This protein binds this small molecule.
Small molecule (SMILES): CC(C)CCC[C@@H](C)[C@H]1CC[C@H]2[C@@H]3CC=C4C[C@@H](O)CC[C@]4(C)[C@H]3CC[C@]12C

Sequence of chain 1.A:
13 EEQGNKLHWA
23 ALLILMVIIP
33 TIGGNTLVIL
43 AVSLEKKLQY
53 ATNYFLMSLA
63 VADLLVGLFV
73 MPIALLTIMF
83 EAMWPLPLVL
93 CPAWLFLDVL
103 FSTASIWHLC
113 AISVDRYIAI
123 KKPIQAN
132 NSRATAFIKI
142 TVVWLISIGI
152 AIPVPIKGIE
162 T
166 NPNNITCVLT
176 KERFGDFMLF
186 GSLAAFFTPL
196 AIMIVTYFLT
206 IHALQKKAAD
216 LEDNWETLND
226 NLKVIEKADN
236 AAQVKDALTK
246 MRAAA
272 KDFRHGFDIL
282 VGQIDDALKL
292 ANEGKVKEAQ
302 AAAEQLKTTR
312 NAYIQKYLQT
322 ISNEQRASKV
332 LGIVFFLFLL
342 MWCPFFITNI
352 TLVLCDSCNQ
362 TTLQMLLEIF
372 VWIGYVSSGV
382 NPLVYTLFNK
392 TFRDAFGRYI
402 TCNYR

Binding-site contacts:
Ligand atom C23 contacts residue ILE31 of chain 1.A at 3.5 Å (hydrophobic).
Ligand atom C10 contacts residue THR38 of chain 1.A at 4.5 Å.
Ligand atom O1 contacts residue LEU42 of chain 1.A at 4.2 Å.
Ligand atom C25 contacts residue ILE26 of chain 1.A at 3.9 Å (hydrophobic).
Ligand atom C4 contacts residue TYR400 of chain 1.A at 3.9 Å (hydrophobic).
Ligand atom C3 contacts residue TYR400 of chain 1.A at 3.9 Å (hydrophobic).
Ligand atom C2 contacts residue LEU42 of chain 1.A at 3.8 Å (hydrophobic).
Ligand atom C2 contacts residue TYR405 of chain 1.A at 4.2 Å (hydrophobic).
Ligand atom C18 contacts residue GLY35 of chain 1.A at 3.7 Å.
Ligand atom C4 contacts residue ILE401 of chain 1.A at 4.5 Å (hydrophobic).
Ligand atom C21 contacts residue ILE34 of chain 1.A at 4.0 Å (hydrophobic).
Ligand atom C3 contacts residue TYR405 of chain 1.A at 3.4 Å (hydrophobic).
Ligand atom C19 contacts residue GLY35 of chain 1.A at 3.5 Å.
Ligand atom C22 contacts residue ILE31 of chain 1.A at 4.2 Å (hydrophobic).
Ligand atom C11 contacts residue THR38 of chain 1.A at 4.2 Å.
Ligand atom C26 contacts residue ILE26 of chain 1.A at 3.6 Å (hydrophobic).
Ligand atom O1 contacts residue TYR405 of chain 1.A at 2.6 Å (h-bond).
Ligand atom C19 contacts residue LEU39 of chain 1.A at 4.3 Å (hydrophobic).
Ligand atom O1 contacts residue TYR400 of chain 1.A at 2.9 Å (h-bond).
Ligand atom C19 contacts residue THR38 of chain 1.A at 3.3 Å.
Ligand atom C18 contacts residue ILE31 of chain 1.A at 4.0 Å (hydrophobic).
Ligand atom C18 contacts residue ILE34 of chain 1.A at 4.2 Å (hydrophobic).